Sequence of chain 1.A:
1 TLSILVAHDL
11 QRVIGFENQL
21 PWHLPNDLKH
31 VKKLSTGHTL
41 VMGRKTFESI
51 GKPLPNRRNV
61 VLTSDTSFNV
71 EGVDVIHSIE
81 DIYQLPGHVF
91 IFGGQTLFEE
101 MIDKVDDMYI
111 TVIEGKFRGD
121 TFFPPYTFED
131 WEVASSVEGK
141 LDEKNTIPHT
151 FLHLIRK

Binding-site contacts:
Ligand atom OAZ contacts residue NAP1 of chain 1.D at 0.5 Å (h-bond).
Ligand atom NBJ contacts residue NAP1 of chain 1.D at 1.1 Å (h-bond).
Ligand atom NBL contacts residue NAP1 of chain 1.D at 0.6 Å (h-bond).
Ligand atom CBE contacts residue NAP1 of chain 1.D at 0.5 Å.
Ligand atom OBC contacts residue NAP1 of chain 1.D at 0.8 Å (h-bond).
Ligand atom OBR contacts residue NAP1 of chain 1.D at 0.9 Å (h-bond).
Ligand atom CAD contacts residue NAP1 of chain 1.D at 1.2 Å.
Ligand atom OBP contacts residue NAP1 of chain 1.D at 0.9 Å (h-bond).
Ligand atom CAT contacts residue NAP1 of chain 1.D at 0.3 Å.
Ligand atom CBI contacts residue NAP1 of chain 1.D at 0.8 Å.
Ligand atom CAA contacts residue NAP1 of chain 1.D at 0.7 Å.
Ligand atom NBF contacts residue NAP1 of chain 1.D at 0.3 Å (h-bond).
Ligand atom CBH contacts residue NAP1 of chain 1.D at 0.4 Å.
Ligand atom OBB contacts residue NAP1 of chain 1.D at 0.9 Å (h-bond).
Ligand atom OAY contacts residue NAP1 of chain 1.D at 0.7 Å (h-bond).
Ligand atom O4' contacts residue NAP1 of chain 1.D at 0.6 Å.
Ligand atom PAN contacts residue NAP1 of chain 1.D at 1.1 Å.
Ligand atom OAO contacts residue NAP1 of chain 1.D at 0.3 Å (h-bond).
Ligand atom CAC contacts residue NAP1 of chain 1.D at 0.9 Å.
Ligand atom CAU contacts residue NAP1 of chain 1.D at 0.5 Å.
Ligand atom C1' contacts residue NAP1 of chain 1.D at 1.0 Å.
Ligand atom C5' contacts residue NAP1 of chain 1.D at 0.6 Å.
Ligand atom NBM contacts residue NAP1 of chain 1.D at 1.0 Å (h-bond).
Ligand atom NBU contacts residue NAP1 of chain 1.D at 0.9 Å.
Ligand atom OAW contacts residue NAP1 of chain 1.D at 0.2 Å (h-bond).
Ligand atom NAX contacts residue NAP1 of chain 1.D at 0.7 Å (h-bond).
Ligand atom CAV contacts residue NAP1 of chain 1.D at 0.3 Å.
Ligand atom CAS contacts residue NAP1 of chain 1.D at 0.3 Å.
Ligand atom OBQ contacts residue NAP1 of chain 1.D at 0.9 Å (h-bond).
Ligand atom CAR contacts residue NAP1 of chain 1.D at 0.5 Å.
Ligand atom CBG contacts residue NAP1 of chain 1.D at 0.5 Å.
Ligand atom PBA contacts residue NAP1 of chain 1.D at 0.7 Å.
Ligand atom CBK contacts residue NAP1 of chain 1.D at 0.9 Å.
Ligand atom OBV contacts residue NAP1 of chain 1.D at 0.8 Å.
Ligand atom PAP contacts residue NAP1 of chain 1.D at 0.3 Å.
Ligand atom CBT contacts residue NAP1 of chain 1.D at 0.6 Å.
Ligand atom O5' contacts residue NAP1 of chain 1.D at 0.8 Å (h-bond).
Ligand atom CAB contacts residue NAP1 of chain 1.D at 0.7 Å.
Ligand atom OAQ contacts residue NAP1 of chain 1.D at 0.4 Å (h-bond).
Ligand atom OBD contacts residue NAP1 of chain 1.D at 0.8 Å (h-bond).

The small molecule below binds the protein below.
Small molecule (SMILES): NC(=O)C1=CN2[C@@H]3O[C@H](COP(=O)(O)OP(=O)(O)OC[C@H]4O[C@@H](n5cnc6c(N)ncnc65)[C@H](OP(=O)(O)O)[C@@H]4O)[C@@H](O)[C@H]3O[C@@H]2CC1